Sequence of chain 1.B:
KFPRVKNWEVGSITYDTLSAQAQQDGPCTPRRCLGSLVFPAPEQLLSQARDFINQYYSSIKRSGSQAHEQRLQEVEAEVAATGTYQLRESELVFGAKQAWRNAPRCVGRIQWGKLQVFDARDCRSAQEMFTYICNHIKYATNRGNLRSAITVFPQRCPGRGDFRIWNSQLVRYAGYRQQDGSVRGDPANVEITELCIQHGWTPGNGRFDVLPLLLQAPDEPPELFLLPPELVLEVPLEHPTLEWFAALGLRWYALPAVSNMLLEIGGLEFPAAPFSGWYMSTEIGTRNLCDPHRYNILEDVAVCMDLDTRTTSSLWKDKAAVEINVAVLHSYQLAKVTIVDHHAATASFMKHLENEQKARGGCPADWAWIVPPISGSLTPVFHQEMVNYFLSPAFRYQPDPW

The small molecule below binds the protein below.
Small molecule (SMILES): Cc1cc(CCc2cc(CCN(C)C)cc(F)c2F)nc(N)n1

Binding-site contacts:
Ligand atom C12 contacts residue HEM1 of chain 1.N at 3.4 Å.
Ligand atom C21 contacts residue ASN326 of chain 1.B at 3.7 Å.
Ligand atom C13 contacts residue HEM1 of chain 1.N at 3.6 Å.
Ligand atom N19 contacts residue H4B1 of chain 1.O at 3.8 Å.
Ligand atom N02 contacts residue HEM1 of chain 1.N at 3.4 Å.
Ligand atom N19 contacts residue HEM1 of chain 1.N at 3.0 Å (h-bond).
Ligand atom F11 contacts residue HEM1 of chain 1.N at 3.1 Å.
Ligand atom C16 contacts residue HEM1 of chain 1.N at 3.6 Å.
Ligand atom C08 contacts residue GLU321 of chain 1.B at 3.6 Å.
Ligand atom C15 contacts residue HEM1 of chain 1.N at 3.3 Å.
Ligand atom C20 contacts residue HEM1 of chain 1.N at 3.9 Å.
Ligand atom C04 contacts residue HEM1 of chain 1.N at 3.8 Å.
Ligand atom C11 contacts residue HEM1 of chain 1.N at 3.4 Å.
Ligand atom N02 contacts residue TYR317 of chain 1.B at 3.7 Å.
Ligand atom N02 contacts residue GLU321 of chain 1.B at 2.6 Å (salt-bridge).
Ligand atom C06 contacts residue HEM1 of chain 1.N at 3.8 Å.
Ligand atom C02 contacts residue HEM1 of chain 1.N at 3.5 Å.
Ligand atom C07 contacts residue PHE313 of chain 1.B at 3.6 Å (hydrophobic).
Ligand atom N02 contacts residue TRP316 of chain 1.B at 2.7 Å (h-bond).
Ligand atom F11 contacts residue VAL296 of chain 1.B at 3.5 Å.
Ligand atom C02 contacts residue TRP316 of chain 1.B at 3.7 Å (hydrophobic).
Ligand atom F12 contacts residue HEM1 of chain 1.N at 3.0 Å.
Ligand atom N02 contacts residue PRO294 of chain 1.B at 3.8 Å.
Ligand atom C20 contacts residue H4B1 of chain 1.O at 3.0 Å.
Ligand atom N01 contacts residue HEM1 of chain 1.N at 3.6 Å.
Ligand atom C21 contacts residue HEM1 of chain 1.N at 3.8 Å.
Ligand atom C09 contacts residue VAL296 of chain 1.B at 3.8 Å (hydrophobic).
Ligand atom N03 contacts residue HEM1 of chain 1.N at 3.4 Å (h-bond).
Ligand atom N01 contacts residue GLU321 of chain 1.B at 2.7 Å (salt-bridge).
Ligand atom C14 contacts residue HEM1 of chain 1.N at 3.3 Å.
Ligand atom C07 contacts residue HEM1 of chain 1.N at 3.5 Å.
Ligand atom C18 contacts residue HEM1 of chain 1.N at 3.6 Å.
Ligand atom C06 contacts residue GLU321 of chain 1.B at 3.6 Å.
Ligand atom C02 contacts residue GLU321 of chain 1.B at 3.5 Å.
Ligand atom C08 contacts residue HEM1 of chain 1.N at 3.4 Å.
Ligand atom C20 contacts residue ARG325 of chain 1.B at 3.3 Å.
Ligand atom C07 contacts residue GLY315 of chain 1.B at 3.5 Å.
Ligand atom C07 contacts residue PRO294 of chain 1.B at 3.7 Å (hydrophobic).
Ligand atom C05 contacts residue VAL296 of chain 1.B at 3.6 Å (hydrophobic).
Ligand atom N03 contacts residue PRO294 of chain 1.B at 3.7 Å.